The small molecule below binds the protein below.
Small molecule (SMILES): CC(=O)N[C@@H]1[C@@H](O)[C@H](O[C@@H]2O[C@H](CO)[C@@H](O)[C@H](O)[C@H]2NC(C)=O)[C@@H](CO)O[C@@H]1O

Sequence of chain 1.A:
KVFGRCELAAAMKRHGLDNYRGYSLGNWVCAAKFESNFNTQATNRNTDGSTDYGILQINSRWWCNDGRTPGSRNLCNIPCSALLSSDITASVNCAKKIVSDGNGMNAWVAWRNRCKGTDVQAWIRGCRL

Binding-site contacts:
Ligand atom C1 contacts residue GLU35 of chain 1.A at 3.5 Å.
Ligand atom O6 contacts residue NA1 of chain 1.D at 2.6 Å (h-bond).
Ligand atom C6 contacts residue ASN46 of chain 1.A at 3.5 Å.
Ligand atom C7 contacts residue ALA107 of chain 1.A at 3.7 Å (hydrophobic).
Ligand atom O1 contacts residue NA1 of chain 1.D at 3.7 Å.
Ligand atom C6 contacts residue ARG61 of chain 1.A at 3.7 Å.
Ligand atom C8 contacts residue ALA107 of chain 1.A at 3.6 Å (hydrophobic).
Ligand atom O1 contacts residue GLU35 of chain 1.A at 2.7 Å (salt-bridge).
Ligand atom C5 contacts residue NA1 of chain 1.D at 3.4 Å.
Ligand atom C5 contacts residue ASN46 of chain 1.A at 3.7 Å.
Ligand atom O7 contacts residue GLN57 of chain 1.A at 3.3 Å (h-bond).
Ligand atom C6 contacts residue NA1 of chain 1.D at 3.4 Å.
Ligand atom O1 contacts residue VAL109 of chain 1.A at 3.0 Å (h-bond).
Ligand atom N2 contacts residue GLN57 of chain 1.A at 3.5 Å (h-bond).
Ligand atom O6 contacts residue TRP62 of chain 1.A at 3.8 Å.
Ligand atom C3 contacts residue ALA107 of chain 1.A at 3.8 Å (hydrophobic).
Ligand atom C6 contacts residue ASP52 of chain 1.A at 3.6 Å.
Ligand atom C5 contacts residue VAL109 of chain 1.A at 3.8 Å (hydrophobic).
Ligand atom O7 contacts residue ILE58 of chain 1.A at 3.3 Å.
Ligand atom O5 contacts residue ASP52 of chain 1.A at 3.8 Å.
Ligand atom C6 contacts residue SER50 of chain 1.A at 3.7 Å.
Ligand atom C1 contacts residue GLN57 of chain 1.A at 3.2 Å.
Ligand atom O6 contacts residue ASN59 of chain 1.A at 3.7 Å.
Ligand atom O5 contacts residue GLU35 of chain 1.A at 3.7 Å.
Ligand atom C7 contacts residue GLN57 of chain 1.A at 3.5 Å.
Ligand atom C7 contacts residue ASN59 of chain 1.A at 3.6 Å.
Ligand atom O1 contacts residue TRP108 of chain 1.A at 3.5 Å.
Ligand atom N2 contacts residue ALA107 of chain 1.A at 3.0 Å (h-bond).
Ligand atom C8 contacts residue TRP108 of chain 1.A at 3.7 Å (hydrophobic).
Ligand atom C2 contacts residue GLN57 of chain 1.A at 3.2 Å.
Ligand atom O7 contacts residue ASN59 of chain 1.A at 2.8 Å (h-bond).
Ligand atom O7 contacts residue VAL109 of chain 1.A at 3.5 Å.
Ligand atom O5 contacts residue NA1 of chain 1.D at 2.7 Å (h-bond).
Ligand atom C4 contacts residue ASP52 of chain 1.A at 3.7 Å.
Ligand atom O3 contacts residue ASN59 of chain 1.A at 2.9 Å (h-bond).
Ligand atom O1 contacts residue ALA107 of chain 1.A at 3.6 Å.
Ligand atom O4 contacts residue ASP48 of chain 1.A at 3.5 Å (salt-bridge).
Ligand atom O4 contacts residue VAL109 of chain 1.A at 3.8 Å.
Ligand atom C1 contacts residue NA1 of chain 1.D at 3.4 Å.
Ligand atom O7 contacts residue TRP63 of chain 1.A at 3.8 Å.